Sequence of chain 1.A:
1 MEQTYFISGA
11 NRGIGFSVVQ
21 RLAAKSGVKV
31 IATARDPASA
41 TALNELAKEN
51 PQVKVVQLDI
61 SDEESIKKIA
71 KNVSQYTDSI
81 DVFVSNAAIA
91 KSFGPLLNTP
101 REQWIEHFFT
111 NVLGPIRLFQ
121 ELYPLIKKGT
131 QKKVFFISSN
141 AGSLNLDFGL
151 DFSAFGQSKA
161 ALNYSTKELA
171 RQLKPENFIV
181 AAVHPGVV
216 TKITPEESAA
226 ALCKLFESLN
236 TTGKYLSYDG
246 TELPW

Binding-site contacts:
Ligand atom OAA contacts residue PHE109 of chain 1.A at 4.2 Å.
Ligand atom CAF contacts residue PHE109 of chain 1.A at 3.8 Å (hydrophobic).
Ligand atom CAG contacts residue PHE109 of chain 1.A at 3.7 Å (hydrophobic).
Ligand atom OAB contacts residue SER61 of chain 1.A at 2.9 Å (h-bond).
Ligand atom CAE contacts residue ILE105 of chain 1.A at 4.4 Å (hydrophobic).
Ligand atom CAK contacts residue PHE109 of chain 1.A at 3.6 Å (hydrophobic).
Ligand atom CAE contacts residue PHE109 of chain 1.A at 3.6 Å (hydrophobic).
Ligand atom OAB contacts residue PHE109 of chain 1.A at 3.6 Å.
Ligand atom CAG contacts residue SER61 of chain 1.A at 3.4 Å.
Ligand atom CAJ contacts residue ILE105 of chain 1.A at 4.2 Å (hydrophobic).
Ligand atom CAK contacts residue GLU106 of chain 1.A at 4.3 Å.
Ligand atom OAD contacts residue THR110 of chain 1.A at 3.5 Å (h-bond).
Ligand atom OAD contacts residue SER61 of chain 1.A at 3.6 Å.
Ligand atom CAK contacts residue THR110 of chain 1.A at 4.4 Å.
Ligand atom CAI contacts residue PHE109 of chain 1.A at 3.6 Å (hydrophobic).
Ligand atom CAF contacts residue ILE105 of chain 1.A at 4.0 Å (hydrophobic).
Ligand atom CAH contacts residue PHE109 of chain 1.A at 3.6 Å (hydrophobic).
Ligand atom CAH contacts residue ARG101 of chain 1.D at 4.2 Å.
Ligand atom OAD contacts residue PHE109 of chain 1.A at 4.0 Å.
Ligand atom CAJ contacts residue PHE109 of chain 1.A at 3.8 Å (hydrophobic).
Ligand atom CAJ contacts residue GLU106 of chain 1.A at 4.2 Å.
Ligand atom OAD contacts residue GLU106 of chain 1.A at 3.4 Å.
Ligand atom OAC contacts residue ILE105 of chain 1.A at 3.8 Å.
Ligand atom CAI contacts residue SER61 of chain 1.A at 3.3 Å.
Ligand atom CAK contacts residue SER61 of chain 1.A at 3.9 Å.

The small molecule below binds the protein below.
Small molecule (SMILES): O=C1C=C2C(=CCO[C@@H]2O)O1

Sequence of chain 1.D:
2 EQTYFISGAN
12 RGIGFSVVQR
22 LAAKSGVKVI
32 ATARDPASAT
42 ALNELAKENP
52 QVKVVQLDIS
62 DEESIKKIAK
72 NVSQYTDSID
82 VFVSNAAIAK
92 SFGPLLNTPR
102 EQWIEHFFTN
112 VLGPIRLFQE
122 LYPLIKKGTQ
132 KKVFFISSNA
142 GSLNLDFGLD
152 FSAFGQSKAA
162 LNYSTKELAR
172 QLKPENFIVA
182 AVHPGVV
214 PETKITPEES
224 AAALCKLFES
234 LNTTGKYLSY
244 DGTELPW